Binding-site contacts:
Ligand atom C1 contacts residue ASN607 of chain 1.B at 1.4 Å.
Ligand atom N2 contacts residue ASN607 of chain 1.B at 2.9 Å (h-bond).
Ligand atom C7 contacts residue ASN607 of chain 1.B at 4.0 Å.
Ligand atom C6 contacts residue ASN607 of chain 1.B at 4.5 Å.
Ligand atom C3 contacts residue ASN607 of chain 1.B at 3.8 Å.
Ligand atom C5 contacts residue ASN607 of chain 1.B at 3.7 Å.
Ligand atom C2 contacts residue ASN607 of chain 1.B at 2.5 Å.
Ligand atom O5 contacts residue ASN607 of chain 1.B at 2.4 Å (h-bond).
Ligand atom C4 contacts residue ASN607 of chain 1.B at 4.2 Å.

Sequence of chain 1.B:
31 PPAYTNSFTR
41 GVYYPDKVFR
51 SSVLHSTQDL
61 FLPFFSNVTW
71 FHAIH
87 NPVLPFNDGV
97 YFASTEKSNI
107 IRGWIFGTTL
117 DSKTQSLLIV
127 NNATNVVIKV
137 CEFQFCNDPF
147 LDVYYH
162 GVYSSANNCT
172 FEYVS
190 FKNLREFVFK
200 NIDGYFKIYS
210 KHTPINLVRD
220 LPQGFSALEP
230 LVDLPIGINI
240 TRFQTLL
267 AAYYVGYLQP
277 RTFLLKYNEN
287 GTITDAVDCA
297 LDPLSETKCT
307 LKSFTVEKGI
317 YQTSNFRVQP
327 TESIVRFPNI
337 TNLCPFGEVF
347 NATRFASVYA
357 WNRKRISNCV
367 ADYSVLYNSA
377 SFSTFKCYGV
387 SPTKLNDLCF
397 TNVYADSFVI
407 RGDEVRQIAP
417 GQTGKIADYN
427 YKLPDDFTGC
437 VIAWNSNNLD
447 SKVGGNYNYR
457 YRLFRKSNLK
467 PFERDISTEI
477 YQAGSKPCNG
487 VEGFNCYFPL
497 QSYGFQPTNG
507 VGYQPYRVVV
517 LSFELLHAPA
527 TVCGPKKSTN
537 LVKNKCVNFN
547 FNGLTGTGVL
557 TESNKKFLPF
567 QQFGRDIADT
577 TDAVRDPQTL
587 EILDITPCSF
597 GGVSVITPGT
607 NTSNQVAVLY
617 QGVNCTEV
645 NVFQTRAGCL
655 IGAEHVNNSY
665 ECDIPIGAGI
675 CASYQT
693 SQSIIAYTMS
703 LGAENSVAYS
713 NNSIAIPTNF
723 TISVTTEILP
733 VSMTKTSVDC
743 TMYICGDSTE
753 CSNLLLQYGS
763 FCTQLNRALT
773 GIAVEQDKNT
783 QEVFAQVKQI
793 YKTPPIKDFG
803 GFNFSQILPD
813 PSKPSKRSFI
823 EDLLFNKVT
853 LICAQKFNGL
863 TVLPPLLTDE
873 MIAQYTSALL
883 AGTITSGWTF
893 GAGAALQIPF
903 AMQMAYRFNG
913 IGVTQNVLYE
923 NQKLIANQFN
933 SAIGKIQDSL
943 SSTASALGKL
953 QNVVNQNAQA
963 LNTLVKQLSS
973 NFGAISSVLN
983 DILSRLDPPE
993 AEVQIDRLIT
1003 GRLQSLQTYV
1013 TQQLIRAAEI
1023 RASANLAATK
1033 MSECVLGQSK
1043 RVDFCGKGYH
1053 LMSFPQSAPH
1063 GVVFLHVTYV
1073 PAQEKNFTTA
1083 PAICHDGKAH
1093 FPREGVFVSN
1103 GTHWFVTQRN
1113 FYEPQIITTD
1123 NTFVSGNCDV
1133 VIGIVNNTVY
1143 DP

A small-molecule ligand and the protein it binds are described below.
Small molecule (SMILES): CC(=O)N[C@@H]1[C@@H](O)[C@H](O)[C@@H](CO)O[C@H]1O